Sequence of chain 1.B:
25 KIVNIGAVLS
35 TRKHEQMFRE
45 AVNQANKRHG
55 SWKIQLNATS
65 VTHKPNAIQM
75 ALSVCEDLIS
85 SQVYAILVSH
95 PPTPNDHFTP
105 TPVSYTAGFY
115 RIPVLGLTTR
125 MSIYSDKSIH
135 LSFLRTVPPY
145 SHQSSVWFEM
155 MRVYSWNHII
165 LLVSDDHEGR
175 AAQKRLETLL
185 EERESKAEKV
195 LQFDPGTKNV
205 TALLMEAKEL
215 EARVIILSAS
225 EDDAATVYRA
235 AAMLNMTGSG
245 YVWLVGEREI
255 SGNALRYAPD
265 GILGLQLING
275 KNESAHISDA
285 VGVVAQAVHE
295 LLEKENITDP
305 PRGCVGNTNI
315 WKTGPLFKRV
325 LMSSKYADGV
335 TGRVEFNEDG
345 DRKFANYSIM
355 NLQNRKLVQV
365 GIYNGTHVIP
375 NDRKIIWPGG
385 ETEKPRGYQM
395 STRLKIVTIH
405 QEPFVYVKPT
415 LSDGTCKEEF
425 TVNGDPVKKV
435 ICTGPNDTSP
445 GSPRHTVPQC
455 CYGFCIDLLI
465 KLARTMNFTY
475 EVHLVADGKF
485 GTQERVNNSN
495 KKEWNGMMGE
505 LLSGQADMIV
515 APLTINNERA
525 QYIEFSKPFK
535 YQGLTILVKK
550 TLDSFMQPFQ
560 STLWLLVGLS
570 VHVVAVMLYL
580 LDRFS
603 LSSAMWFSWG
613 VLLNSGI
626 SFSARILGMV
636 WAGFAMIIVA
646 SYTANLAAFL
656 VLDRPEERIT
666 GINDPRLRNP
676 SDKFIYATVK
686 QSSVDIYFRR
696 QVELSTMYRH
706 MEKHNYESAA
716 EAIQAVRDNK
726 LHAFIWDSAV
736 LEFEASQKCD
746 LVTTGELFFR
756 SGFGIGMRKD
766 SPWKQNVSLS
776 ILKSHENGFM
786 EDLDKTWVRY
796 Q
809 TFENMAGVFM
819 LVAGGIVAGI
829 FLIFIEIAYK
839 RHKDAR

This small molecule binds to this protein.
Small molecule (SMILES): CC(=O)N[C@@H]1[C@@H](O)[C@H](O)[C@@H](CO)O[C@H]1O

Binding-site contacts:
Ligand atom C1 contacts residue ASN273 of chain 1.B at 4.2 Å.
Ligand atom O6 contacts residue ASN273 of chain 1.B at 4.3 Å.
Ligand atom N2 contacts residue ASN276 of chain 1.B at 2.7 Å (h-bond).
Ligand atom C1 contacts residue ASN276 of chain 1.B at 1.4 Å.
Ligand atom O5 contacts residue ASN276 of chain 1.B at 2.4 Å (h-bond).
Ligand atom C1 contacts residue SER278 of chain 1.B at 3.9 Å.
Ligand atom C2 contacts residue ASN276 of chain 1.B at 2.5 Å.
Ligand atom C8 contacts residue ASN276 of chain 1.B at 3.6 Å.
Ligand atom C7 contacts residue ASN276 of chain 1.B at 3.3 Å.
Ligand atom C4 contacts residue ASN276 of chain 1.B at 4.2 Å.
Ligand atom C5 contacts residue ASN276 of chain 1.B at 3.7 Å.
Ligand atom N2 contacts residue SER278 of chain 1.B at 3.8 Å.
Ligand atom O5 contacts residue ASN273 of chain 1.B at 3.9 Å.
Ligand atom C3 contacts residue ASN276 of chain 1.B at 3.8 Å.
Ligand atom C2 contacts residue SER278 of chain 1.B at 4.4 Å.
Ligand atom O7 contacts residue ASN276 of chain 1.B at 3.9 Å.